Binding-site contacts:
Ligand atom C2 contacts residue ASN62 of chain 1.B at 2.5 Å.
Ligand atom N2 contacts residue PRO60 of chain 1.B at 3.1 Å (h-bond).
Ligand atom O3 contacts residue PRO59 of chain 1.B at 3.8 Å.
Ligand atom C1 contacts residue ASN62 of chain 1.B at 1.4 Å.
Ligand atom O7 contacts residue PRO60 of chain 1.B at 4.4 Å.
Ligand atom O5 contacts residue ASN62 of chain 1.B at 2.3 Å (h-bond).
Ligand atom C8 contacts residue PRO59 of chain 1.B at 4.0 Å (hydrophobic).
Ligand atom C7 contacts residue PRO59 of chain 1.B at 4.4 Å (hydrophobic).
Ligand atom C4 contacts residue ASN62 of chain 1.B at 4.2 Å.
Ligand atom C1 contacts residue PRO60 of chain 1.B at 3.8 Å (hydrophobic).
Ligand atom C3 contacts residue ASN62 of chain 1.B at 3.8 Å.
Ligand atom C7 contacts residue PRO60 of chain 1.B at 3.4 Å (hydrophobic).
Ligand atom O7 contacts residue ASN62 of chain 1.B at 3.1 Å (h-bond).
Ligand atom C8 contacts residue ASN62 of chain 1.B at 4.4 Å.
Ligand atom C8 contacts residue PRO60 of chain 1.B at 3.3 Å (hydrophobic).
Ligand atom C5 contacts residue ASN62 of chain 1.B at 3.6 Å.
Ligand atom C8 contacts residue ASN55 of chain 1.B at 3.4 Å.
Ligand atom C7 contacts residue ASN62 of chain 1.B at 3.2 Å.
Ligand atom C2 contacts residue PRO60 of chain 1.B at 4.0 Å (hydrophobic).
Ligand atom C3 contacts residue PRO59 of chain 1.B at 4.2 Å (hydrophobic).
Ligand atom N2 contacts residue ASN62 of chain 1.B at 2.9 Å (h-bond).
Ligand atom N2 contacts residue PRO59 of chain 1.B at 3.8 Å.

A small-molecule ligand and the protein it binds are described below.
Small molecule (SMILES): CC(=O)N[C@H]1[C@H](O[C@H]2[C@H](O)[C@@H](NC(C)=O)CO[C@@H]2CO)O[C@H](CO)[C@@H](O)[C@@H]1O

Sequence of chain 1.B:
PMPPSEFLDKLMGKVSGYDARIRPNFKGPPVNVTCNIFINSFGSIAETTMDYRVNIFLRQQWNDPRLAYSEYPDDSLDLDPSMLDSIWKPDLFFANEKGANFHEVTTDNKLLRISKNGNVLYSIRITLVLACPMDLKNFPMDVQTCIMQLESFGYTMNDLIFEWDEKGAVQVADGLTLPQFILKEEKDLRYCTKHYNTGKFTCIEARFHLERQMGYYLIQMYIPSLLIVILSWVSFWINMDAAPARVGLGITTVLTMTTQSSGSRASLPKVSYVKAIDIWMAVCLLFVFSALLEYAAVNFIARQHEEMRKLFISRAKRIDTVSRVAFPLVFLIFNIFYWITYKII